Sequence of chain 1.D:
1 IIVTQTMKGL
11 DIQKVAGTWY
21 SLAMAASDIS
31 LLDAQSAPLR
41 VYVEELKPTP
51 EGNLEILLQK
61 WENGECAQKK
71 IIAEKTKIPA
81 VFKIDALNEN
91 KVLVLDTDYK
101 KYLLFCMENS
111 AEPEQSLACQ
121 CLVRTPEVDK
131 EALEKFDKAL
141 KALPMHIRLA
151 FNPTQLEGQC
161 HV

The small molecule below binds the protein below.
Small molecule (SMILES): CCCCNc1ccc(C(=O)OCCN(C)C)cc1

Binding-site contacts:
Ligand atom C11 contacts residue ASN88 of chain 1.D at 3.6 Å.
Ligand atom N2 contacts residue SER116 of chain 1.D at 3.5 Å.
Ligand atom C12 contacts residue LEU31 of chain 1.D at 3.7 Å (hydrophobic).
Ligand atom C3 contacts residue GLN115 of chain 1.D at 4.0 Å.
Ligand atom C10 contacts residue ASN88 of chain 1.D at 4.1 Å.
Ligand atom O1 contacts residue ALA111 of chain 1.D at 4.2 Å.
Ligand atom C10 contacts residue SER116 of chain 1.D at 3.2 Å.
Ligand atom N2 contacts residue GLN115 of chain 1.D at 3.3 Å (h-bond).
Ligand atom C1 contacts residue GLN115 of chain 1.D at 4.2 Å.
Ligand atom C6 contacts residue ASN109 of chain 1.D at 3.7 Å.
Ligand atom C9 contacts residue ALA111 of chain 1.D at 4.4 Å (hydrophobic).
Ligand atom C10 contacts residue LEU31 of chain 1.D at 4.2 Å (hydrophobic).
Ligand atom C12 contacts residue PRO38 of chain 1.D at 4.0 Å (hydrophobic).
Ligand atom C11 contacts residue LEU87 of chain 1.D at 3.9 Å (hydrophobic).
Ligand atom C10 contacts residue GLU89 of chain 1.D at 3.8 Å.
Ligand atom C4 contacts residue ASN109 of chain 1.D at 4.3 Å.
Ligand atom C12 contacts residue ASN88 of chain 1.D at 4.4 Å.
Ligand atom C2 contacts residue GLU112 of chain 1.D at 3.8 Å.
Ligand atom C3 contacts residue GLU112 of chain 1.D at 3.3 Å.
Ligand atom O2 contacts residue GLU112 of chain 1.D at 3.6 Å.
Ligand atom C13 contacts residue PRO38 of chain 1.D at 3.3 Å (hydrophobic).
Ligand atom C8 contacts residue ALA111 of chain 1.D at 3.8 Å (hydrophobic).
Ligand atom C4 contacts residue GLU112 of chain 1.D at 3.7 Å.
Ligand atom C13 contacts residue LEU87 of chain 1.D at 3.4 Å (hydrophobic).
Ligand atom C2 contacts residue GLN115 of chain 1.D at 3.8 Å.
Ligand atom C5 contacts residue ASN109 of chain 1.D at 3.3 Å.
Ligand atom C7 contacts residue ALA111 of chain 1.D at 4.0 Å (hydrophobic).
Ligand atom C6 contacts residue SER116 of chain 1.D at 4.2 Å.
Ligand atom C8 contacts residue ASN109 of chain 1.D at 3.7 Å.
Ligand atom O2 contacts residue ALA111 of chain 1.D at 3.6 Å.
Ligand atom C13 contacts residue ASN88 of chain 1.D at 3.8 Å.
Ligand atom C7 contacts residue GLU112 of chain 1.D at 4.1 Å.
Ligand atom C5 contacts residue ASN88 of chain 1.D at 4.1 Å.
Ligand atom C12 contacts residue LEU87 of chain 1.D at 3.9 Å (hydrophobic).
Ligand atom C1 contacts residue SER116 of chain 1.D at 3.9 Å.
Ligand atom C10 contacts residue GLN115 of chain 1.D at 3.8 Å.
Ligand atom C11 contacts residue GLU89 of chain 1.D at 4.3 Å.
Ligand atom C6 contacts residue ASN88 of chain 1.D at 3.6 Å.